Sequence of chain 1.A:
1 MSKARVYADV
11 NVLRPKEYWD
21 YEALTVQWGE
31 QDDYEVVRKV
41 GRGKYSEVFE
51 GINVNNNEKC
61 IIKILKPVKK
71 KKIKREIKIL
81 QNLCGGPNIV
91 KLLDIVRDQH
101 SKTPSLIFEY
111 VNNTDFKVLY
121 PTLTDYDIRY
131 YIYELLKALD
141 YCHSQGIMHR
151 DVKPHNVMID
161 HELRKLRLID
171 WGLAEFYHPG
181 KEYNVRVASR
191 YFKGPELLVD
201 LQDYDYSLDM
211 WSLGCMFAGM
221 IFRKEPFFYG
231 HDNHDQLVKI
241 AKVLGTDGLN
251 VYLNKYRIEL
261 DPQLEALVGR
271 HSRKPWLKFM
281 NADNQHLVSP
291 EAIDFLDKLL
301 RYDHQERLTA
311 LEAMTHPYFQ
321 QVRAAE

Binding-site contacts:
Ligand atom C6 contacts residue VAL48 of chain 1.A at 4.0 Å (hydrophobic).
Ligand atom C4 contacts residue ILE169 of chain 1.A at 3.5 Å (hydrophobic).
Ligand atom BR11 contacts residue ILE169 of chain 1.A at 4.2 Å.
Ligand atom BR10 contacts residue NA1 of chain 1.B at 3.9 Å.
Ligand atom C3 contacts residue ILE61 of chain 1.A at 3.7 Å (hydrophobic).
Ligand atom C7 contacts residue MET158 of chain 1.A at 3.5 Å (hydrophobic).
Ligand atom BR10 contacts residue ASP170 of chain 1.A at 3.2 Å.
Ligand atom C2 contacts residue MET158 of chain 1.A at 4.1 Å (hydrophobic).
Ligand atom C1 contacts residue ILE169 of chain 1.A at 3.8 Å (hydrophobic).
Ligand atom BR10 contacts residue ILE169 of chain 1.A at 3.7 Å.
Ligand atom BR12 contacts residue VAL90 of chain 1.A at 4.0 Å.
Ligand atom N10 contacts residue VAL40 of chain 1.A at 3.9 Å.
Ligand atom BR11 contacts residue VAL90 of chain 1.A at 4.0 Å.
Ligand atom C1 contacts residue ILE61 of chain 1.A at 3.6 Å (hydrophobic).
Ligand atom BR11 contacts residue PHE108 of chain 1.A at 3.5 Å.
Ligand atom N8 contacts residue MET158 of chain 1.A at 3.6 Å.
Ligand atom BR11 contacts residue ILE61 of chain 1.A at 3.9 Å.
Ligand atom C9 contacts residue VAL40 of chain 1.A at 4.1 Å (hydrophobic).
Ligand atom C7 contacts residue ILE61 of chain 1.A at 4.1 Å (hydrophobic).
Ligand atom BR13 contacts residue ILE61 of chain 1.A at 3.9 Å.
Ligand atom C6 contacts residue ILE169 of chain 1.A at 3.9 Å (hydrophobic).
Ligand atom C3 contacts residue MET158 of chain 1.A at 3.6 Å (hydrophobic).
Ligand atom BR10 contacts residue LYS63 of chain 1.A at 3.7 Å.
Ligand atom BR10 contacts residue VAL48 of chain 1.A at 4.0 Å.
Ligand atom BR12 contacts residue VAL111 of chain 1.A at 4.0 Å.
Ligand atom BR12 contacts residue ILE61 of chain 1.A at 3.7 Å.
Ligand atom BR13 contacts residue MET158 of chain 1.A at 3.9 Å.
Ligand atom C14 contacts residue ASN113 of chain 1.A at 4.2 Å.
Ligand atom C4 contacts residue VAL48 of chain 1.A at 4.1 Å (hydrophobic).
Ligand atom N5 contacts residue VAL48 of chain 1.A at 3.8 Å.
Ligand atom C12 contacts residue MET158 of chain 1.A at 3.8 Å (hydrophobic).
Ligand atom BR11 contacts residue NA1 of chain 1.B at 3.2 Å.
Ligand atom C11 contacts residue VAL40 of chain 1.A at 3.7 Å (hydrophobic).
Ligand atom C2 contacts residue ILE61 of chain 1.A at 3.6 Å (hydrophobic).
Ligand atom C9 contacts residue MET158 of chain 1.A at 4.2 Å (hydrophobic).
Ligand atom BR12 contacts residue GLU109 of chain 1.A at 3.2 Å.
Ligand atom C6 contacts residue MET158 of chain 1.A at 4.2 Å (hydrophobic).
Ligand atom C12 contacts residue ASN113 of chain 1.A at 4.2 Å.
Ligand atom C4 contacts residue ILE61 of chain 1.A at 3.9 Å (hydrophobic).
Ligand atom BR13 contacts residue VAL111 of chain 1.A at 2.9 Å.

This protein binds this small molecule.
Small molecule (SMILES): CN1CCn2c1nc1c(Br)c(Br)c(Br)c(Br)c12